Binding-site contacts:
Ligand atom C contacts residue TRP122 of chain 1.A at 4.0 Å (hydrophobic).
Ligand atom C5 contacts residue HIS116 of chain 1.A at 4.5 Å.
Ligand atom C contacts residue PHE121 of chain 1.A at 4.3 Å (hydrophobic).
Ligand atom O contacts residue ARG248 of chain 1.A at 2.9 Å (salt-bridge).
Ligand atom C4 contacts residue HIS116 of chain 1.A at 3.9 Å.
Ligand atom CA contacts residue TRP122 of chain 1.A at 4.5 Å (hydrophobic).
Ligand atom C contacts residue THR174 of chain 1.A at 4.0 Å.
Ligand atom OXT contacts residue PHE121 of chain 1.A at 3.5 Å.
Ligand atom C4 contacts residue ASP118 of chain 1.A at 3.5 Å.
Ligand atom C4 contacts residue PHE121 of chain 1.A at 3.9 Å (hydrophobic).
Ligand atom O contacts residue TRP122 of chain 1.A at 3.0 Å (h-bond).
Ligand atom O contacts residue PHE121 of chain 1.A at 4.2 Å.
Ligand atom CA contacts residue THR174 of chain 1.A at 4.0 Å.
Ligand atom O contacts residue GLN99 of chain 1.A at 3.0 Å (h-bond).
Ligand atom C5 contacts residue LEU179 of chain 1.A at 4.3 Å (hydrophobic).
Ligand atom C3 contacts residue TRP122 of chain 1.A at 4.3 Å (hydrophobic).
Ligand atom O2 contacts residue LYS101 of chain 1.A at 3.5 Å (salt-bridge).
Ligand atom OXT contacts residue THR174 of chain 1.A at 3.2 Å (h-bond).
Ligand atom C5 contacts residue THR174 of chain 1.A at 3.2 Å.
Ligand atom C4 contacts residue THR174 of chain 1.A at 4.3 Å.
Ligand atom C3 contacts residue GLN99 of chain 1.A at 4.1 Å.
Ligand atom C5 contacts residue TRP113 of chain 1.A at 4.0 Å (hydrophobic).
Ligand atom CA contacts residue GLN99 of chain 1.A at 3.5 Å.
Ligand atom O2 contacts residue GLN99 of chain 1.A at 3.7 Å.
Ligand atom CA contacts residue LYS101 of chain 1.A at 4.5 Å.
Ligand atom C contacts residue GLN99 of chain 1.A at 3.8 Å.
Ligand atom C3 contacts residue ASP118 of chain 1.A at 3.4 Å.
Ligand atom O2 contacts residue ASP118 of chain 1.A at 2.8 Å (salt-bridge).
Ligand atom OXT contacts residue ARG248 of chain 1.A at 3.1 Å (salt-bridge).
Ligand atom N contacts residue THR174 of chain 1.A at 2.9 Å (h-bond).
Ligand atom C contacts residue ARG248 of chain 1.A at 3.5 Å.
Ligand atom O2 contacts residue TRP122 of chain 1.A at 4.0 Å.

Sequence of chain 1.A:
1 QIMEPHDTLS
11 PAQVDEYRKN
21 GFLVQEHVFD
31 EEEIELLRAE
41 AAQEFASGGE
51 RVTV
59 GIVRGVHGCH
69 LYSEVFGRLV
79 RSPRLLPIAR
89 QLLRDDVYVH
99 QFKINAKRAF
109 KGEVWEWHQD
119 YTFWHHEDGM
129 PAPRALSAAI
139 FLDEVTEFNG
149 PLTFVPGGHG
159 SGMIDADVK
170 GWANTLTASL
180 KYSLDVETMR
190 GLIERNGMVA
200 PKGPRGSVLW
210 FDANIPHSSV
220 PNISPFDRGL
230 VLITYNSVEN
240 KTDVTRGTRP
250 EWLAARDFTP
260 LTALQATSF

A small-molecule ligand and the protein it binds are described below.
Small molecule (SMILES): O=C(O)[C@H]1NCC[C@@H]1O